Binding-site contacts:
Ligand atom C13 contacts residue PHE140 of chain 2.D at 3.9 Å (hydrophobic).
Ligand atom C6 contacts residue TYR308 of chain 2.D at 3.5 Å (hydrophobic).
Ligand atom C5 contacts residue GOL1 of chain 1.P at 3.9 Å.
Ligand atom C11 contacts residue LEU143 of chain 2.D at 3.7 Å (hydrophobic).
Ligand atom O16 contacts residue GOL1 of chain 1.P at 3.0 Å (h-bond).
Ligand atom C4 contacts residue LEU143 of chain 2.D at 4.0 Å (hydrophobic).
Ligand atom O18 contacts residue PHE140 of chain 2.D at 3.5 Å.
Ligand atom C12 contacts residue LEU272 of chain 2.D at 4.0 Å (hydrophobic).
Ligand atom C14 contacts residue MET273 of chain 2.D at 4.0 Å (hydrophobic).
Ligand atom C1 contacts residue MET259 of chain 2.D at 3.4 Å (hydrophobic).
Ligand atom O18 contacts residue MET273 of chain 2.D at 3.6 Å.
Ligand atom O16 contacts residue PHE85 of chain 2.D at 3.8 Å.
Ligand atom C3 contacts residue MET259 of chain 2.D at 4.0 Å (hydrophobic).
Ligand atom C8 contacts residue PHE269 of chain 2.D at 3.8 Å (hydrophobic).
Ligand atom O17 contacts residue MET259 of chain 2.D at 3.9 Å.
Ligand atom O18 contacts residue PHE277 of chain 2.D at 3.8 Å.
Ligand atom C6 contacts residue VAL147 of chain 2.D at 3.9 Å (hydrophobic).
Ligand atom C14 contacts residue PHE140 of chain 2.D at 3.8 Å (hydrophobic).
Ligand atom O16 contacts residue LEU143 of chain 2.D at 3.7 Å.
Ligand atom C3 contacts residue PHE269 of chain 2.D at 3.9 Å (hydrophobic).
Ligand atom O15 contacts residue PHE269 of chain 2.D at 3.7 Å.
Ligand atom O19 contacts residue TYR98 of chain 2.D at 2.9 Å (h-bond).
Ligand atom C4 contacts residue GOL1 of chain 1.P at 3.9 Å.
Ligand atom C2 contacts residue MET259 of chain 2.D at 3.5 Å (hydrophobic).
Ligand atom C13 contacts residue LEU276 of chain 2.D at 4.0 Å (hydrophobic).
Ligand atom C7 contacts residue PHE269 of chain 2.D at 3.7 Å (hydrophobic).
Ligand atom O17 contacts residue ASN230 of chain 2.D at 3.8 Å.
Ligand atom C1 contacts residue ASN227 of chain 2.D at 3.7 Å.
Ligand atom C6 contacts residue TYR311 of chain 2.D at 3.8 Å (hydrophobic).
Ligand atom O15 contacts residue ASN230 of chain 2.D at 3.7 Å.
Ligand atom O17 contacts residue MET144 of chain 2.D at 3.8 Å.
Ligand atom C12 contacts residue TYR98 of chain 2.D at 3.6 Å (hydrophobic).
Ligand atom C9 contacts residue GOL1 of chain 1.P at 3.8 Å.
Ligand atom C10 contacts residue GOL1 of chain 1.P at 3.3 Å.
Ligand atom O17 contacts residue ASN227 of chain 2.D at 3.4 Å.
Ligand atom C1 contacts residue TYR311 of chain 2.D at 3.5 Å (hydrophobic).
Ligand atom C11 contacts residue GOL1 of chain 1.P at 4.0 Å.
Ligand atom C13 contacts residue TYR98 of chain 2.D at 3.6 Å (hydrophobic).
Ligand atom C10 contacts residue LEU143 of chain 2.D at 3.8 Å (hydrophobic).
Ligand atom C6 contacts residue MET259 of chain 2.D at 3.7 Å (hydrophobic).

A protein and the small-molecule ligand that binds it are described below.
Small molecule (SMILES): O=C1c2cccc(O)c2C(=O)c2c(O)cc(O)cc21

Sequence of chain 2.D:
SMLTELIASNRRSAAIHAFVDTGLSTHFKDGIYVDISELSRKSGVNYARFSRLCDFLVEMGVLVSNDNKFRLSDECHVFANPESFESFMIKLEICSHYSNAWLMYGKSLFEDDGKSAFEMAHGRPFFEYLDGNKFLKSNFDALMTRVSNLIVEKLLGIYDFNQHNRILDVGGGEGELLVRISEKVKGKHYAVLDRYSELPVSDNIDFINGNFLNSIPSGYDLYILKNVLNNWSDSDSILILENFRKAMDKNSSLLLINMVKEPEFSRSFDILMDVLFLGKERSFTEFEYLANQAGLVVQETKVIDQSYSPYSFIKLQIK